The small molecule below binds the protein below.
Small molecule (SMILES): NCCCC[C@@H](C=O)NC(=O)[C@H](CC1=c2ccccc2=NC1)NC(=O)[C@H](Cc1ccccc1)NC(=O)[C@H](CC(=O)O)NC(=O)[C@H](CCC(=O)O)NC(=O)[C@@H](N)Cc1ccccc1

Sequence of chain 1.C:
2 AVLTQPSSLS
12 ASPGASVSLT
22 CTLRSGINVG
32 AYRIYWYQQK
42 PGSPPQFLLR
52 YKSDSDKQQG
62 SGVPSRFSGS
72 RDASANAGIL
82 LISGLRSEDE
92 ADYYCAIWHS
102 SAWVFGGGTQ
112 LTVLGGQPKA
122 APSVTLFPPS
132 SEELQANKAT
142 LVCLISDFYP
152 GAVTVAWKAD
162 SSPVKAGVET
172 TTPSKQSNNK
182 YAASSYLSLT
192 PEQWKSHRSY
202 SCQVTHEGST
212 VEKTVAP

Sequence of chain 1.A:
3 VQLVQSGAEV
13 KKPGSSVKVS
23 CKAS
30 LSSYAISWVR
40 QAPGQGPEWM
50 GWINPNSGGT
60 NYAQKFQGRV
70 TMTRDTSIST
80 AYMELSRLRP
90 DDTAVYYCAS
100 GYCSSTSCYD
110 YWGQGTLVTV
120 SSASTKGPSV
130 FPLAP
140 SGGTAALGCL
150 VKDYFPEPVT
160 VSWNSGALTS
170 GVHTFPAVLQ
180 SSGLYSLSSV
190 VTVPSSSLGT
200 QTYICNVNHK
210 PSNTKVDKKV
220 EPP

Binding-site contacts:
Ligand atom CB contacts residue GLY100 of chain 1.A at 3.3 Å.
Ligand atom C contacts residue TRP104 of chain 1.C at 3.6 Å (hydrophobic).
Ligand atom CG contacts residue ALA34 of chain 1.A at 3.8 Å (hydrophobic).
Ligand atom CE contacts residue TRP51 of chain 1.A at 3.7 Å (hydrophobic).
Ligand atom CZ contacts residue TYR38 of chain 1.C at 3.5 Å (hydrophobic).
Ligand atom CD contacts residue ALA34 of chain 1.A at 3.6 Å (hydrophobic).
Ligand atom OE2 contacts residue ARG51 of chain 1.C at 2.9 Å (salt-bridge).
Ligand atom N contacts residue GLY100 of chain 1.A at 3.4 Å (h-bond).
Ligand atom CD2 contacts residue SER36 of chain 1.A at 3.6 Å.
Ligand atom N contacts residue CYS102 of chain 1.A at 3.1 Å (h-bond).
Ligand atom OE2 contacts residue ARG34 of chain 1.C at 3.8 Å.
Ligand atom CA contacts residue CYS102 of chain 1.A at 3.8 Å (hydrophobic).
Ligand atom CZ2 contacts residue TRP111 of chain 1.A at 3.7 Å (hydrophobic).
Ligand atom O contacts residue TRP104 of chain 1.C at 3.2 Å (h-bond).
Ligand atom OD2 contacts residue ALA34 of chain 1.A at 2.9 Å (h-bond).
Ligand atom CE contacts residue ASN53 of chain 1.A at 3.3 Å.
Ligand atom OD2 contacts residue TYR33 of chain 1.A at 3.4 Å.
Ligand atom CH2 contacts residue TYR38 of chain 1.C at 3.6 Å (hydrophobic).
Ligand atom NZ contacts residue ASN53 of chain 1.A at 2.6 Å (h-bond).
Ligand atom OE1 contacts residue ARG34 of chain 1.C at 3.4 Å (salt-bridge).
Ligand atom CG contacts residue SER36 of chain 1.A at 3.6 Å.
Ligand atom CB contacts residue TYR101 of chain 1.A at 3.7 Å (hydrophobic).
Ligand atom OD1 contacts residue ALA34 of chain 1.A at 3.8 Å.
Ligand atom CE3 contacts residue TRP104 of chain 1.C at 3.6 Å (hydrophobic).
Ligand atom CD1 contacts residue CYS102 of chain 1.A at 3.5 Å (hydrophobic).
Ligand atom O contacts residue TRP51 of chain 1.A at 3.1 Å.
Ligand atom CD1 contacts residue SER36 of chain 1.A at 3.8 Å.
Ligand atom O contacts residue CYS102 of chain 1.A at 3.0 Å (h-bond).
Ligand atom O contacts residue TYR36 of chain 1.C at 3.8 Å.
Ligand atom CE2 contacts residue TYR38 of chain 1.C at 3.3 Å (hydrophobic).
Ligand atom CB contacts residue CYS102 of chain 1.A at 3.2 Å (hydrophobic).
Ligand atom CZ contacts residue PHE48 of chain 1.C at 3.4 Å (hydrophobic).
Ligand atom CE1 contacts residue PHE48 of chain 1.C at 3.8 Å (hydrophobic).
Ligand atom CB contacts residue CYS102 of chain 1.A at 3.5 Å (hydrophobic).
Ligand atom CA contacts residue TRP104 of chain 1.C at 3.7 Å (hydrophobic).
Ligand atom O contacts residue TYR101 of chain 1.A at 3.3 Å.
Ligand atom CD contacts residue ARG51 of chain 1.C at 3.6 Å.
Ligand atom NE1 contacts residue ALA98 of chain 1.A at 3.8 Å.
Ligand atom CD2 contacts residue TYR101 of chain 1.A at 3.6 Å (hydrophobic).
Ligand atom NE1 contacts residue SER99 of chain 1.A at 3.8 Å.